The protein below binds the small molecule below.
Small molecule (SMILES): CC(=O)N[C@H]1[C@H](O[C@H]2[C@H](O)[C@@H](NC(C)=O)CO[C@@H]2CO)O[C@H](CO)[C@@H](O[C@@H]2O[C@H](CO)[C@@H](O)[C@H](O)[C@@H]2O)[C@@H]1O

Binding-site contacts:
Ligand atom O6 contacts residue ASN240 of chain 1.E at 4.4 Å.
Ligand atom C4 contacts residue ASN240 of chain 1.E at 4.5 Å.
Ligand atom C7 contacts residue ASN169 of chain 1.E at 3.4 Å.
Ligand atom C2 contacts residue ASN169 of chain 1.E at 2.2 Å.
Ligand atom C5 contacts residue ASN240 of chain 1.E at 3.3 Å.
Ligand atom N2 contacts residue ASN240 of chain 1.E at 3.3 Å (h-bond).
Ligand atom C1 contacts residue ASN240 of chain 1.E at 3.8 Å.
Ligand atom O7 contacts residue ASN240 of chain 1.E at 4.2 Å.
Ligand atom C7 contacts residue ALA242 of chain 1.E at 4.1 Å (hydrophobic).
Ligand atom O5 contacts residue ASN240 of chain 1.E at 4.2 Å.
Ligand atom O3 contacts residue ASN169 of chain 1.E at 4.3 Å.
Ligand atom C5 contacts residue ASN169 of chain 1.E at 3.6 Å.
Ligand atom C7 contacts residue ASN240 of chain 1.E at 4.1 Å.
Ligand atom O5 contacts residue ASN169 of chain 1.E at 2.4 Å (h-bond).
Ligand atom C8 contacts residue ASP241 of chain 1.E at 4.3 Å.
Ligand atom C8 contacts residue SER221 of chain 1.D at 4.2 Å.
Ligand atom O7 contacts residue ASN169 of chain 1.E at 3.5 Å (h-bond).
Ligand atom C3 contacts residue ASN240 of chain 1.E at 4.4 Å.
Ligand atom C8 contacts residue ASN240 of chain 1.E at 3.5 Å.
Ligand atom C1 contacts residue ASN169 of chain 1.E at 1.5 Å.
Ligand atom C6 contacts residue ASN240 of chain 1.E at 3.1 Å.
Ligand atom N2 contacts residue ASN169 of chain 1.E at 2.8 Å (h-bond).
Ligand atom C4 contacts residue ASN169 of chain 1.E at 4.2 Å.
Ligand atom C2 contacts residue ASN240 of chain 1.E at 4.0 Å.
Ligand atom O4 contacts residue ASN240 of chain 1.E at 4.4 Å.
Ligand atom O7 contacts residue ALA242 of chain 1.E at 4.4 Å.
Ligand atom C3 contacts residue ASN169 of chain 1.E at 3.6 Å.
Ligand atom O5 contacts residue THR171 of chain 1.E at 4.0 Å.
Ligand atom C8 contacts residue ALA242 of chain 1.E at 3.8 Å (hydrophobic).

Sequence of chain 1.D:
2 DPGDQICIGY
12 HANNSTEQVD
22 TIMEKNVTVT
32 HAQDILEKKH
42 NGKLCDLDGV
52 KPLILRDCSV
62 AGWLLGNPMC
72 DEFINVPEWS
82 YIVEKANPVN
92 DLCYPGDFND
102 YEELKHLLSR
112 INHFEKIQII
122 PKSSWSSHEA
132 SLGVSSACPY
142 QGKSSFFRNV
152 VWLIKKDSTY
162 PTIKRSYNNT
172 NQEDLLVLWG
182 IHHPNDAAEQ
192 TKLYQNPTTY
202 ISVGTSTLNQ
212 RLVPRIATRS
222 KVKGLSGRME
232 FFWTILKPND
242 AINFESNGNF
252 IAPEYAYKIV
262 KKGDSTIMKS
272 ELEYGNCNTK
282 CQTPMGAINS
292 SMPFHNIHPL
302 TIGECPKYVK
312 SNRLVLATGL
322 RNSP

Sequence of chain 1.E:
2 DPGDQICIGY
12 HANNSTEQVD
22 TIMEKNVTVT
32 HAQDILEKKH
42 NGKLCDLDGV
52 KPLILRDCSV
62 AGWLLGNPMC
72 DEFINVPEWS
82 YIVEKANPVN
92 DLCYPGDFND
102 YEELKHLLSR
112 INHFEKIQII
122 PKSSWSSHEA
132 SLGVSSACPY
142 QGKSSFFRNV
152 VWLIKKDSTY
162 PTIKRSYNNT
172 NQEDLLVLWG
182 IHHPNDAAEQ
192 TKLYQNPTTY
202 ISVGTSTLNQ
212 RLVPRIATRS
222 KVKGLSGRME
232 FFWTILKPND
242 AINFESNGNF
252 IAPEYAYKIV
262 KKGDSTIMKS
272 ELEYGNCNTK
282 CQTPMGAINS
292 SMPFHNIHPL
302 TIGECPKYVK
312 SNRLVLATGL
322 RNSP